Binding-site contacts:
Ligand atom N contacts residue ILE260 of chain 1.D at 3.9 Å.
Ligand atom N4 contacts residue PHE264 of chain 1.D at 3.8 Å.
Ligand atom C3 contacts residue GLN293 of chain 1.D at 3.9 Å.
Ligand atom CL contacts residue PHE357 of chain 1.D at 3.4 Å.
Ligand atom C contacts residue ILE260 of chain 1.D at 3.8 Å (hydrophobic).
Ligand atom C6 contacts residue HIS84 of chain 1.D at 3.7 Å.
Ligand atom C17 contacts residue PHE296 of chain 1.D at 3.6 Å (hydrophobic).
Ligand atom C6 contacts residue MET197 of chain 1.D at 3.7 Å (hydrophobic).
Ligand atom C1 contacts residue ASN245 of chain 1.D at 3.3 Å.
Ligand atom C18 contacts residue PHE296 of chain 1.D at 3.3 Å (hydrophobic).
Ligand atom C2 contacts residue PHE296 of chain 1.D at 3.4 Å (hydrophobic).
Ligand atom C9 contacts residue PHE357 of chain 1.D at 4.0 Å (hydrophobic).
Ligand atom C9 contacts residue THR361 of chain 1.D at 4.0 Å.
Ligand atom C7 contacts residue MET197 of chain 1.D at 3.9 Å (hydrophobic).
Ligand atom N2 contacts residue PHE296 of chain 1.D at 3.6 Å.
Ligand atom O contacts residue HIS84 of chain 1.D at 3.7 Å.
Ligand atom C16 contacts residue MET281 of chain 1.D at 3.6 Å (hydrophobic).
Ligand atom C13 contacts residue GLN293 of chain 1.D at 3.7 Å.
Ligand atom C17 contacts residue PHE357 of chain 1.D at 3.7 Å (hydrophobic).
Ligand atom C18 contacts residue PHE357 of chain 1.D at 3.9 Å (hydrophobic).
Ligand atom C15 contacts residue GLN293 of chain 1.D at 3.8 Å.
Ligand atom N2 contacts residue TYR83 of chain 1.D at 4.0 Å.
Ligand atom N4 contacts residue SER132 of chain 1.D at 3.6 Å.
Ligand atom C13 contacts residue PHE296 of chain 1.D at 3.9 Å (hydrophobic).
Ligand atom C3 contacts residue PHE296 of chain 1.D at 3.5 Å (hydrophobic).
Ligand atom N contacts residue GLN293 of chain 1.D at 3.2 Å (h-bond).
Ligand atom CL contacts residue ILE358 of chain 1.D at 3.9 Å.
Ligand atom C1 contacts residue PHE296 of chain 1.D at 4.0 Å (hydrophobic).
Ligand atom C16 contacts residue SER292 of chain 1.D at 4.0 Å.
Ligand atom N contacts residue PHE296 of chain 1.D at 3.3 Å.
Ligand atom C contacts residue TRP256 of chain 1.D at 3.5 Å (hydrophobic).
Ligand atom C contacts residue THR257 of chain 1.D at 3.5 Å.
Ligand atom C4 contacts residue PHE296 of chain 1.D at 3.6 Å (hydrophobic).
Ligand atom C7 contacts residue HIS84 of chain 1.D at 3.6 Å.
Ligand atom C14 contacts residue PHE264 of chain 1.D at 3.9 Å (hydrophobic).
Ligand atom C15 contacts residue MET281 of chain 1.D at 3.9 Å (hydrophobic).
Ligand atom C contacts residue ASN245 of chain 1.D at 3.5 Å.
Ligand atom N1 contacts residue PHE296 of chain 1.D at 3.6 Å.
Ligand atom C14 contacts residue GLN293 of chain 1.D at 3.3 Å.
Ligand atom CL contacts residue PHE296 of chain 1.D at 3.6 Å.

Sequence of chain 1.D:
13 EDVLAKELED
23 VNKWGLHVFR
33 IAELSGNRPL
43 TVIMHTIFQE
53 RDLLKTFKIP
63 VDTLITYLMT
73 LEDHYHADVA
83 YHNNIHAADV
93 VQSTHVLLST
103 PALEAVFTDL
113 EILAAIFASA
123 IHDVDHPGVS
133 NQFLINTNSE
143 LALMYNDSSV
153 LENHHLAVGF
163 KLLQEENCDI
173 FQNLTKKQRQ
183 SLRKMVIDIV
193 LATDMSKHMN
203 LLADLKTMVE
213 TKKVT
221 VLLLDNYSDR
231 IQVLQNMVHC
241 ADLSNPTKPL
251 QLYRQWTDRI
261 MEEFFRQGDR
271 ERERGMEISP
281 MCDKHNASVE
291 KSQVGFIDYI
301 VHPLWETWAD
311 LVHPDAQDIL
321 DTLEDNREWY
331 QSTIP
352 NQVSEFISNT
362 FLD

This small molecule binds to this protein.
Small molecule (SMILES): CCc1nc(Nc2ccc(CC(N)=O)cc2)nc(-c2cccc(Cl)c2)n1